Binding-site contacts:
Ligand atom O contacts residue ASP115 of chain 1.B at 2.8 Å (salt-bridge).
Ligand atom C9 contacts residue PHE201 of chain 1.B at 3.8 Å (hydrophobic).
Ligand atom C5 contacts residue PRO168 of chain 1.B at 3.6 Å (hydrophobic).
Ligand atom C8 contacts residue SER151 of chain 1.B at 3.3 Å.
Ligand atom N contacts residue ILE116 of chain 1.B at 3.7 Å.
Ligand atom N1 contacts residue PRO168 of chain 1.B at 3.8 Å.
Ligand atom O1 contacts residue ILE116 of chain 1.B at 3.4 Å.
Ligand atom C1 contacts residue ASP115 of chain 1.B at 3.6 Å.
Ligand atom C12 contacts residue TYR179 of chain 1.B at 3.4 Å (hydrophobic).
Ligand atom C3 contacts residue ASN166 of chain 1.B at 3.8 Å.
Ligand atom N2 contacts residue ILE116 of chain 1.B at 3.4 Å (h-bond).
Ligand atom C16 contacts residue ASP150 of chain 1.B at 3.7 Å.
Ligand atom O3 contacts residue PRO168 of chain 1.B at 3.8 Å.
Ligand atom N4 contacts residue TYR179 of chain 1.B at 3.8 Å.
Ligand atom C11 contacts residue TYR179 of chain 1.B at 3.5 Å (hydrophobic).
Ligand atom N3 contacts residue ASP150 of chain 1.B at 3.7 Å.
Ligand atom O contacts residue GLY65 of chain 1.B at 3.7 Å.
Ligand atom C10 contacts residue TYR179 of chain 1.B at 3.4 Å (hydrophobic).
Ligand atom O3 contacts residue SER63 of chain 1.B at 3.4 Å.
Ligand atom C13 contacts residue TYR179 of chain 1.B at 3.8 Å (hydrophobic).
Ligand atom O2 contacts residue PRO168 of chain 1.B at 3.3 Å.
Ligand atom N2 contacts residue ILE62 of chain 1.B at 3.7 Å.
Ligand atom O2 contacts residue GLY29 of chain 1.B at 3.9 Å.
Ligand atom C contacts residue ASP115 of chain 1.B at 3.5 Å.
Ligand atom N2 contacts residue ASP115 of chain 1.B at 3.7 Å.
Ligand atom C7 contacts residue ILE116 of chain 1.B at 3.7 Å (hydrophobic).
Ligand atom O3 contacts residue ASP115 of chain 1.B at 3.8 Å.
Ligand atom O1 contacts residue ASP115 of chain 1.B at 2.7 Å (salt-bridge).
Ligand atom C10 contacts residue ASP150 of chain 1.B at 3.9 Å.
Ligand atom C2 contacts residue ASP115 of chain 1.B at 3.7 Å.
Ligand atom C4 contacts residue ASP115 of chain 1.B at 3.3 Å.
Ligand atom C5 contacts residue ILE116 of chain 1.B at 3.8 Å (hydrophobic).
Ligand atom C contacts residue GLY29 of chain 1.B at 3.5 Å.
Ligand atom C2 contacts residue SER63 of chain 1.B at 3.8 Å.
Ligand atom C8 contacts residue ILE116 of chain 1.B at 3.8 Å (hydrophobic).
Ligand atom C16 contacts residue ILE116 of chain 1.B at 3.9 Å (hydrophobic).
Ligand atom N3 contacts residue SER151 of chain 1.B at 3.2 Å (h-bond).
Ligand atom C8 contacts residue ILE62 of chain 1.B at 3.5 Å (hydrophobic).
Ligand atom C9 contacts residue ASP150 of chain 1.B at 3.8 Å.
Ligand atom N4 contacts residue ASP150 of chain 1.B at 3.0 Å (salt-bridge).

This protein binds this small molecule.
Small molecule (SMILES): OC[C@H]1O[C@@H](n2cnc3c(NCc4ccccc4)ncnc32)[C@H](O)[C@@H]1O

Sequence of chain 1.B:
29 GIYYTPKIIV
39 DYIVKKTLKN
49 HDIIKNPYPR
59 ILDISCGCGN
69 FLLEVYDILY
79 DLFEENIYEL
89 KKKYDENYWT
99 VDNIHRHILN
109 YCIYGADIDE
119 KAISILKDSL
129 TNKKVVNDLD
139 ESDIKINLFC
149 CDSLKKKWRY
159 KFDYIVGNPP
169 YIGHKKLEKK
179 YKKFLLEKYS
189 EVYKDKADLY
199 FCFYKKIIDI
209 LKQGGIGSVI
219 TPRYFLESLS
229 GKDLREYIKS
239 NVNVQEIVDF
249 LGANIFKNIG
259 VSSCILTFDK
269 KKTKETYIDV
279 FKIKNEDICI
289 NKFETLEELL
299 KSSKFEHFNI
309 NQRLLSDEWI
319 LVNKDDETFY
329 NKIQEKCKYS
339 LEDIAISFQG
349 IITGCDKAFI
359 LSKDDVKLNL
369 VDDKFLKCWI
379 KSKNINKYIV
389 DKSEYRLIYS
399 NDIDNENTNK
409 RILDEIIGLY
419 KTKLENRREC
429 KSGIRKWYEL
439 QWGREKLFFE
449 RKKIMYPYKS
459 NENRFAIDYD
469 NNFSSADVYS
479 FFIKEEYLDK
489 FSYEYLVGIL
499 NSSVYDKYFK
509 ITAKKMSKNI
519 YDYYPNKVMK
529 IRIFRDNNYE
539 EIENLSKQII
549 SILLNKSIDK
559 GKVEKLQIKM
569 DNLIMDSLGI